Binding-site contacts:
Ligand atom SD contacts residue HIS178 of chain 1.F at 3.6 Å (h-bond).
Ligand atom CA contacts residue SER153 of chain 1.F at 3.1 Å.
Ligand atom SD contacts residue SER153 of chain 1.F at 3.6 Å (h-bond).
Ligand atom CA contacts residue GLY124 of chain 1.F at 3.1 Å.
Ligand atom CG contacts residue SER153 of chain 1.F at 2.7 Å.
Ligand atom O contacts residue GLY124 of chain 1.F at 2.9 Å (h-bond).
Ligand atom O1 contacts residue GLY123 of chain 1.F at 4.0 Å.
Ligand atom CG contacts residue HIS178 of chain 1.F at 4.3 Å.
Ligand atom SD contacts residue LEU205 of chain 1.F at 4.2 Å.
Ligand atom CB contacts residue MET154 of chain 1.F at 4.0 Å (hydrophobic).
Ligand atom N contacts residue GLY124 of chain 1.F at 4.5 Å.
Ligand atom O1 contacts residue PRO122 of chain 1.F at 3.4 Å (h-bond).
Ligand atom CG contacts residue MET154 of chain 1.F at 3.4 Å (hydrophobic).
Ligand atom SD contacts residue GLN179 of chain 1.F at 4.0 Å.
Ligand atom CE contacts residue LEU205 of chain 1.F at 4.0 Å (hydrophobic).
Ligand atom O1 contacts residue HIS178 of chain 1.F at 4.0 Å.
Ligand atom N contacts residue HIS178 of chain 1.F at 3.0 Å (h-bond).
Ligand atom N contacts residue SER153 of chain 1.F at 2.4 Å (h-bond).
Ligand atom SD contacts residue MET154 of chain 1.F at 4.2 Å.
Ligand atom O1 contacts residue GLY124 of chain 1.F at 4.2 Å.
Ligand atom CE contacts residue HIS178 of chain 1.F at 3.1 Å.
Ligand atom O1 contacts residue SER153 of chain 1.F at 3.3 Å (h-bond).
Ligand atom CB contacts residue GLY124 of chain 1.F at 3.3 Å.
Ligand atom SD contacts residue PRO180 of chain 1.F at 3.5 Å.
Ligand atom CA contacts residue HIS178 of chain 1.F at 4.3 Å.
Ligand atom CN contacts residue SER153 of chain 1.F at 3.0 Å.
Ligand atom CE contacts residue MET224 of chain 1.F at 4.4 Å (hydrophobic).
Ligand atom O contacts residue VAL125 of chain 1.F at 4.5 Å.
Ligand atom CE contacts residue SER153 of chain 1.F at 3.8 Å.
Ligand atom CG contacts residue GLY124 of chain 1.F at 4.3 Å.
Ligand atom CN contacts residue HIS178 of chain 1.F at 3.1 Å.
Ligand atom CG contacts residue VAL126 of chain 1.F at 4.3 Å (hydrophobic).
Ligand atom CB contacts residue VAL126 of chain 1.F at 3.8 Å (hydrophobic).
Ligand atom CB contacts residue SER153 of chain 1.F at 3.4 Å.
Ligand atom CE contacts residue MET154 of chain 1.F at 3.9 Å (hydrophobic).
Ligand atom C contacts residue GLY124 of chain 1.F at 3.0 Å.

Sequence of chain 1.F:
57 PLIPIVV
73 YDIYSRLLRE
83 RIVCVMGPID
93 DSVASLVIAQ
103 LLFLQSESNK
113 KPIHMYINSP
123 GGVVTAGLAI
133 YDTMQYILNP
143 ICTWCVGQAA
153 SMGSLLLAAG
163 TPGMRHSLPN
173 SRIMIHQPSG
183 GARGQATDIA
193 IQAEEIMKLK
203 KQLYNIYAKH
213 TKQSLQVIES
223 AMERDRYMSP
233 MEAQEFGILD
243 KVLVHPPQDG

This small molecule binds to this protein.
Small molecule (SMILES): CSCC[C@H](NC=O)C(=O)O